Sequence of chain 4.A:
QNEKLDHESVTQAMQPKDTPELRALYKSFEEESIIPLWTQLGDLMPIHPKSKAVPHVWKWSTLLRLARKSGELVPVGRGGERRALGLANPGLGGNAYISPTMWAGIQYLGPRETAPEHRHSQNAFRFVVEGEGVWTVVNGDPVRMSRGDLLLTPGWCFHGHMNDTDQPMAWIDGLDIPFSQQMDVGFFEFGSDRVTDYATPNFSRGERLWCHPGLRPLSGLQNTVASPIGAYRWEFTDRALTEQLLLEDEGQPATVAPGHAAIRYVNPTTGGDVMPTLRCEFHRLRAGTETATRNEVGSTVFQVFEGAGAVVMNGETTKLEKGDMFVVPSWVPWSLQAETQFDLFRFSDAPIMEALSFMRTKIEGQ

This small molecule binds to this protein.
Small molecule (SMILES): O=C(O)c1cc(O)ccc1O

Sequence of chain 3.A:
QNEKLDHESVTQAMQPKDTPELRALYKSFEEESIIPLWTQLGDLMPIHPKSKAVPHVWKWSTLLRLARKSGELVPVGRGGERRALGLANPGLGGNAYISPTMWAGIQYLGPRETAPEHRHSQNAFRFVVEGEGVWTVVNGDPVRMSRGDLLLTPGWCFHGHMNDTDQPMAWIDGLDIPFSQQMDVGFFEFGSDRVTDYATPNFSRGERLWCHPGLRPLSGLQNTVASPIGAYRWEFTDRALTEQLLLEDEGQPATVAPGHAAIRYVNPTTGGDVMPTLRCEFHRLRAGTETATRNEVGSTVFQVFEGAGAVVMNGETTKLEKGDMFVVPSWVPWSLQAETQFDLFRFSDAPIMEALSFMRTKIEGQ

Binding-site contacts:
Ligand atom OAD contacts residue HIS119 of chain 4.A at 3.4 Å.
Ligand atom OAB contacts residue HIS119 of chain 4.A at 3.5 Å.
Ligand atom CAH contacts residue ARG127 of chain 4.A at 3.4 Å.
Ligand atom OAB contacts residue FE21 of chain 4.B at 2.2 Å.
Ligand atom CAK contacts residue FE21 of chain 4.B at 3.5 Å.
Ligand atom CAH contacts residue HIS162 of chain 4.A at 3.7 Å.
Ligand atom OAB contacts residue ARG83 of chain 4.A at 2.9 Å (salt-bridge).
Ligand atom CAG contacts residue GLN108 of chain 4.A at 3.6 Å.
Ligand atom OAC contacts residue TRP104 of chain 4.A at 2.9 Å (h-bond).
Ligand atom OAC contacts residue ASP174 of chain 4.A at 2.6 Å (salt-bridge).
Ligand atom OAC contacts residue ALA85 of chain 4.A at 3.5 Å.
Ligand atom CAF contacts residue ILE178 of chain 4.A at 4.0 Å (hydrophobic).
Ligand atom CAE contacts residue LEU38 of chain 3.A at 3.7 Å (hydrophobic).
Ligand atom CAK contacts residue ARG83 of chain 4.A at 3.8 Å.
Ligand atom CAH contacts residue FE21 of chain 4.B at 3.2 Å.
Ligand atom OAB contacts residue HIS160 of chain 4.A at 3.1 Å (h-bond).
Ligand atom CAK contacts residue ARG127 of chain 4.A at 3.7 Å.
Ligand atom OAD contacts residue FE21 of chain 4.B at 1.9 Å.
Ligand atom CAH contacts residue ARG83 of chain 4.A at 3.2 Å.
Ligand atom CAI contacts residue TRP104 of chain 4.A at 3.7 Å (hydrophobic).
Ligand atom CAI contacts residue LEU176 of chain 4.A at 3.6 Å (hydrophobic).
Ligand atom OAB contacts residue HIS162 of chain 4.A at 3.9 Å.
Ligand atom OAA contacts residue GLN108 of chain 4.A at 3.0 Å (h-bond).
Ligand atom OAB contacts residue ARG127 of chain 4.A at 3.4 Å (salt-bridge).
Ligand atom CAH contacts residue GLN108 of chain 4.A at 4.0 Å.
Ligand atom CAJ contacts residue LEU176 of chain 4.A at 4.0 Å (hydrophobic).
Ligand atom OAA contacts residue ARG127 of chain 4.A at 3.1 Å (salt-bridge).
Ligand atom CAF contacts residue LEU38 of chain 3.A at 3.9 Å (hydrophobic).
Ligand atom OAA contacts residue ASP174 of chain 4.A at 4.0 Å.
Ligand atom OAC contacts residue LEU176 of chain 4.A at 4.0 Å.
Ligand atom OAA contacts residue ARG83 of chain 4.A at 3.3 Å (salt-bridge).
Ligand atom CAG contacts residue ARG127 of chain 4.A at 3.7 Å.
Ligand atom OAA contacts residue HIS162 of chain 4.A at 2.8 Å (h-bond).
Ligand atom OAD contacts residue HIS121 of chain 4.A at 3.1 Å (h-bond).
Ligand atom CAE contacts residue TRP104 of chain 4.A at 3.8 Å (hydrophobic).
Ligand atom CAF contacts residue LEU176 of chain 4.A at 3.7 Å (hydrophobic).
Ligand atom CAJ contacts residue FE21 of chain 4.B at 3.0 Å.
Ligand atom CAI contacts residue ASP174 of chain 4.A at 3.3 Å.
Ligand atom CAG contacts residue ASP174 of chain 4.A at 3.2 Å.
Ligand atom CAE contacts residue LEU176 of chain 4.A at 3.4 Å (hydrophobic).